Binding-site contacts:
Ligand atom C09 contacts residue ASP265 of chain 1.A at 3.1 Å.
Ligand atom O10 contacts residue ASP265 of chain 1.A at 3.0 Å (salt-bridge).
Ligand atom O15 contacts residue TRP16 of chain 1.A at 3.1 Å.
Ligand atom O14 contacts residue SER15 of chain 1.A at 4.4 Å.
Ligand atom C08 contacts residue TRP16 of chain 1.A at 3.9 Å (hydrophobic).
Ligand atom C06 contacts residue TRP16 of chain 1.A at 4.3 Å (hydrophobic).
Ligand atom C07 contacts residue ASP265 of chain 1.A at 4.1 Å.
Ligand atom O14 contacts residue GLY14 of chain 1.A at 3.9 Å.
Ligand atom O15 contacts residue GLY14 of chain 1.A at 3.5 Å.
Ligand atom C08 contacts residue ASP265 of chain 1.A at 3.1 Å.
Ligand atom C07 contacts residue TRP16 of chain 1.A at 3.5 Å (hydrophobic).
Ligand atom S13 contacts residue GLY14 of chain 1.A at 3.8 Å.
Ligand atom O14 contacts residue ALA17 of chain 1.A at 3.3 Å (h-bond).
Ligand atom C12 contacts residue ASP265 of chain 1.A at 4.4 Å.
Ligand atom S13 contacts residue TRP16 of chain 1.A at 4.0 Å.
Ligand atom O15 contacts residue SER15 of chain 1.A at 3.9 Å.
Ligand atom O14 contacts residue TRP16 of chain 1.A at 3.5 Å (h-bond).
Ligand atom C11 contacts residue ASP265 of chain 1.A at 3.1 Å.
Ligand atom C07 contacts residue ARG268 of chain 1.A at 4.2 Å.
Ligand atom C16 contacts residue GLY14 of chain 1.A at 3.2 Å.

A protein and the small-molecule ligand that binds it are described below.
Small molecule (SMILES): COC[C@H]1N(S(C)(=O)=O)C2CCC1(O)CC2

Sequence of chain 1.A:
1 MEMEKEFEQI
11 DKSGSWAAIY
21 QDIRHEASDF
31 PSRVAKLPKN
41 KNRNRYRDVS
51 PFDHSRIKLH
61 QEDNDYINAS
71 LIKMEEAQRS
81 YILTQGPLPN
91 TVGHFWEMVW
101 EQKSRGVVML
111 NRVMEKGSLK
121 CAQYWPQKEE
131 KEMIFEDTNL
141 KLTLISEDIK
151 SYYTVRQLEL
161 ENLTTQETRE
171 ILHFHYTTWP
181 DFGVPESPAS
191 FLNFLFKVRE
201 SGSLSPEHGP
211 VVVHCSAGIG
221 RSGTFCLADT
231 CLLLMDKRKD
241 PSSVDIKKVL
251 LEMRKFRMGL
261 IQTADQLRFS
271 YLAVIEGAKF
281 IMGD